Sequence of chain 1.A:
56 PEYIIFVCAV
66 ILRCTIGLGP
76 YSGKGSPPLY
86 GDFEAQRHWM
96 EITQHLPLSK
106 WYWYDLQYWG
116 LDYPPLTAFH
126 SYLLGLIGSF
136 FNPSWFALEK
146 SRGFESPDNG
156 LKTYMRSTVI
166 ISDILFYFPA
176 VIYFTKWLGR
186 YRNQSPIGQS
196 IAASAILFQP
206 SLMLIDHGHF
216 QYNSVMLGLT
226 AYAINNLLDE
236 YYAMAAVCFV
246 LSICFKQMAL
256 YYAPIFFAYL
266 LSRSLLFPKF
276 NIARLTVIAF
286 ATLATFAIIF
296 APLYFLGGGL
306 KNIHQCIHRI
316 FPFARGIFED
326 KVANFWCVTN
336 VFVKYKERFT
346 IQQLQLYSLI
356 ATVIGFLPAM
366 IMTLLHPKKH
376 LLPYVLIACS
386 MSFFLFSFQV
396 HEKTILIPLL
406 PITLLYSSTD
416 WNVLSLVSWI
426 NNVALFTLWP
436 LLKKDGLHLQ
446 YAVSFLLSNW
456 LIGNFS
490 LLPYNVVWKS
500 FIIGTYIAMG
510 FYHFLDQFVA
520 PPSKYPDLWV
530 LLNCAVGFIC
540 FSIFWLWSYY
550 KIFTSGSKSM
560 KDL

Sequence of chain 1.B:
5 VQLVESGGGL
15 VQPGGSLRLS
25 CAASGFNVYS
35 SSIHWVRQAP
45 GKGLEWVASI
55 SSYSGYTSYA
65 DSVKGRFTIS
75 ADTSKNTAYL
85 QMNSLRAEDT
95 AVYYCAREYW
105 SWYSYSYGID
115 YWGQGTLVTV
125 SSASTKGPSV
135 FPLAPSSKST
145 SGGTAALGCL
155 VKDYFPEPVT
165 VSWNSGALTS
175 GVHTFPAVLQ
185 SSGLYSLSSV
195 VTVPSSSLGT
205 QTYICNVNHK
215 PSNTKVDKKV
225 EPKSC

A protein and the small-molecule ligand that binds it are described below.
Small molecule (SMILES): CC(C)=CCC/C(C)=C/CC/C(C)=C\CC/C(C)=C\CC[C@H](C)CCOP(=O)(O)O[C@@H]1O[C@H](CO)[C@@H](O)[C@H](O)[C@H]1O

Binding-site contacts:
Ligand atom O29 contacts residue GLN252 of chain 1.A at 3.0 Å (h-bond).
Ligand atom O35 contacts residue HIS396 of chain 1.A at 4.4 Å.
Ligand atom C17 contacts residue TRP106 of chain 1.B at 3.8 Å (hydrophobic).
Ligand atom O29 contacts residue ILE315 of chain 1.A at 4.1 Å.
Ligand atom O39 contacts residue HIS396 of chain 1.A at 2.6 Å.
Ligand atom C40 contacts residue THR399 of chain 1.A at 4.4 Å.
Ligand atom P27 contacts residue GLN252 of chain 1.A at 4.4 Å.
Ligand atom C38 contacts residue HIS396 of chain 1.A at 3.5 Å.
Ligand atom O39 contacts residue MET253 of chain 1.A at 3.8 Å.
Ligand atom C18 contacts residue TYR107 of chain 1.B at 3.5 Å (hydrophobic).
Ligand atom O41 contacts residue THR399 of chain 1.A at 4.2 Å.
Ligand atom C36 contacts residue GLN394 of chain 1.A at 4.0 Å.
Ligand atom C40 contacts residue MET253 of chain 1.A at 3.8 Å (hydrophobic).
Ligand atom O32 contacts residue GLN394 of chain 1.A at 3.4 Å (h-bond).
Ligand atom O28 contacts residue GLN252 of chain 1.A at 4.3 Å.
Ligand atom C21 contacts residue PRO317 of chain 1.A at 3.5 Å (hydrophobic).
Ligand atom O35 contacts residue GLN394 of chain 1.A at 3.6 Å.
Ligand atom C08 contacts residue LEU255 of chain 1.A at 3.8 Å (hydrophobic).
Ligand atom C36 contacts residue HIS396 of chain 1.A at 3.6 Å.
Ligand atom O30 contacts residue MET253 of chain 1.A at 4.5 Å.
Ligand atom C33 contacts residue GLN394 of chain 1.A at 3.7 Å.
Ligand atom C31 contacts residue GLN394 of chain 1.A at 4.4 Å.
Ligand atom C25 contacts residue PHE316 of chain 1.A at 4.1 Å (hydrophobic).
Ligand atom C19 contacts residue TYR107 of chain 1.B at 4.5 Å (hydrophobic).
Ligand atom C19 contacts residue TRP106 of chain 1.B at 4.2 Å (hydrophobic).
Ligand atom C22 contacts residue PRO317 of chain 1.A at 3.9 Å (hydrophobic).
Ligand atom C38 contacts residue MET253 of chain 1.A at 4.1 Å (hydrophobic).
Ligand atom O39 contacts residue THR399 of chain 1.A at 3.3 Å (h-bond).
Ligand atom O41 contacts residue MET253 of chain 1.A at 2.3 Å.
Ligand atom C17 contacts residue TYR107 of chain 1.B at 4.2 Å (hydrophobic).
Ligand atom C10 contacts residue PHE316 of chain 1.A at 4.5 Å (hydrophobic).
Ligand atom C03 contacts residue PHE262 of chain 1.A at 3.3 Å (hydrophobic).
Ligand atom C18 contacts residue TRP106 of chain 1.B at 3.4 Å (hydrophobic).
Ligand atom O37 contacts residue HIS396 of chain 1.A at 2.9 Å.
Ligand atom C23 contacts residue GLN394 of chain 1.A at 3.8 Å.
Ligand atom C36 contacts residue VAL395 of chain 1.A at 4.5 Å (hydrophobic).
Ligand atom C38 contacts residue THR399 of chain 1.A at 4.5 Å.
Ligand atom C20 contacts residue PRO317 of chain 1.A at 4.2 Å (hydrophobic).
Ligand atom C34 contacts residue GLN394 of chain 1.A at 3.3 Å.